Sequence of chain 4.A:
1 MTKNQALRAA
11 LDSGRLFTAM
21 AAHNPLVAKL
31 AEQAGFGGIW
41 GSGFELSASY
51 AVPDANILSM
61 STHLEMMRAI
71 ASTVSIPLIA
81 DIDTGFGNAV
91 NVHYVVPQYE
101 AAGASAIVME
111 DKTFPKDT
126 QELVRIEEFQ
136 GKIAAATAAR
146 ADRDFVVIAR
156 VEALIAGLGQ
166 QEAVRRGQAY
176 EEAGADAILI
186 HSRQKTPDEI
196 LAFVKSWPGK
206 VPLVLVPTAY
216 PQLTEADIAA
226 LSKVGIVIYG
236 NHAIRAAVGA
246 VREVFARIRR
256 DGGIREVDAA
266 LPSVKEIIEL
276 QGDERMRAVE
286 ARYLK

The small molecule below binds the protein below.
Small molecule (SMILES): O=C([O-])C(=O)[O-]

Binding-site contacts:
Ligand atom O1 contacts residue ASP81 of chain 4.A at 4.5 Å.
Ligand atom O3 contacts residue ASP81 of chain 4.A at 2.8 Å (salt-bridge).
Ligand atom O1 contacts residue TRP40 of chain 4.A at 2.9 Å (h-bond).
Ligand atom C1 contacts residue ASP81 of chain 4.A at 3.5 Å.
Ligand atom O3 contacts residue SER42 of chain 4.A at 3.1 Å (h-bond).
Ligand atom O2 contacts residue ARG155 of chain 4.A at 3.1 Å (salt-bridge).
Ligand atom O1 contacts residue PHE44 of chain 4.A at 3.9 Å.
Ligand atom C1 contacts residue MG1 of chain 4.D at 2.9 Å.
Ligand atom O4 contacts residue ARG155 of chain 4.A at 3.1 Å (salt-bridge).
Ligand atom O2 contacts residue MG1 of chain 4.D at 2.2 Å.
Ligand atom O2 contacts residue ASP81 of chain 4.A at 3.3 Å (salt-bridge).
Ligand atom O1 contacts residue MG1 of chain 4.D at 4.1 Å.
Ligand atom C2 contacts residue ARG155 of chain 4.A at 3.5 Å.
Ligand atom O3 contacts residue PHE44 of chain 4.A at 2.9 Å (h-bond).
Ligand atom C1 contacts residue GLY43 of chain 4.A at 4.2 Å.
Ligand atom O3 contacts residue ASP54 of chain 4.A at 4.3 Å.
Ligand atom O4 contacts residue MG1 of chain 4.D at 4.1 Å.
Ligand atom O4 contacts residue TRP40 of chain 4.A at 3.6 Å.
Ligand atom C1 contacts residue SER42 of chain 4.A at 3.2 Å.
Ligand atom O3 contacts residue TRP40 of chain 4.A at 4.2 Å.
Ligand atom O3 contacts residue GLY43 of chain 4.A at 3.2 Å (h-bond).
Ligand atom O4 contacts residue VAL211 of chain 4.A at 4.5 Å.
Ligand atom C2 contacts residue TRP40 of chain 4.A at 3.4 Å (hydrophobic).
Ligand atom O1 contacts residue SER42 of chain 4.A at 2.6 Å (h-bond).
Ligand atom C2 contacts residue ASP81 of chain 4.A at 3.8 Å.
Ligand atom O2 contacts residue TRP40 of chain 4.A at 3.7 Å.
Ligand atom C2 contacts residue MG1 of chain 4.D at 2.9 Å.
Ligand atom C1 contacts residue TRP40 of chain 4.A at 3.6 Å (hydrophobic).
Ligand atom C1 contacts residue PHE44 of chain 4.A at 3.7 Å (hydrophobic).
Ligand atom O3 contacts residue MG1 of chain 4.D at 2.1 Å.
Ligand atom O1 contacts residue GLY235 of chain 4.A at 3.4 Å (h-bond).